Sequence of chain 2.D:
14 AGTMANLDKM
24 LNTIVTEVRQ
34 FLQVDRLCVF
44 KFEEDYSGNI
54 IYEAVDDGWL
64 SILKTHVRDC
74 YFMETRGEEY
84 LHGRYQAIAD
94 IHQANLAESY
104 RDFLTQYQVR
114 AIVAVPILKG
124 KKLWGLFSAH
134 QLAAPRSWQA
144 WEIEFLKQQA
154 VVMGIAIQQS

This small molecule binds to this protein.
Small molecule (SMILES): C=CC1=C(C)/C(=C/c2[nH]c(/C=C3\N=C(/C=C4\NC(=O)C(C)=C4C=C)C(C)=C3CCC(=O)O)c(CCC(=O)O)c2C)NC1=O

Binding-site contacts:
Ligand atom CAA contacts residue GLN89 of chain 2.D at 3.4 Å.
Ligand atom O2D contacts residue LEU99 of chain 2.D at 3.4 Å.
Ligand atom O2D contacts residue ALA100 of chain 2.D at 2.8 Å (h-bond).
Ligand atom CBB contacts residue ILE53 of chain 2.D at 3.6 Å (hydrophobic).
Ligand atom ND contacts residue ASP72 of chain 2.D at 2.8 Å (salt-bridge).
Ligand atom C4A contacts residue ASP72 of chain 2.D at 3.6 Å.
Ligand atom NA contacts residue TYR103 of chain 2.D at 3.2 Å.
Ligand atom C3A contacts residue PHE75 of chain 2.D at 3.7 Å (hydrophobic).
Ligand atom NA contacts residue ASP72 of chain 2.D at 2.7 Å (salt-bridge).
Ligand atom NB contacts residue TYR103 of chain 2.D at 3.4 Å (h-bond).
Ligand atom CBD contacts residue ALA100 of chain 2.D at 3.6 Å (hydrophobic).
Ligand atom O1A contacts residue TYR83 of chain 2.D at 2.6 Å (h-bond).
Ligand atom C3D contacts residue TYR74 of chain 2.D at 3.6 Å (hydrophobic).
Ligand atom CBA contacts residue TYR74 of chain 2.D at 3.6 Å (hydrophobic).
Ligand atom C4A contacts residue TYR103 of chain 2.D at 3.3 Å (hydrophobic).
Ligand atom CAC contacts residue SER102 of chain 2.D at 3.6 Å.
Ligand atom CBA contacts residue TYR83 of chain 2.D at 3.4 Å (hydrophobic).
Ligand atom CAC contacts residue CYS73 of chain 2.D at 2.8 Å (hydrophobic).
Ligand atom C3A contacts residue TYR103 of chain 2.D at 3.2 Å (hydrophobic).
Ligand atom CHD contacts residue CYS73 of chain 2.D at 3.5 Å (hydrophobic).
Ligand atom OB contacts residue SER131 of chain 2.D at 3.0 Å (h-bond).
Ligand atom C1C contacts residue ASP72 of chain 2.D at 3.6 Å.
Ligand atom CHB contacts residue ASP72 of chain 2.D at 3.6 Å.
Ligand atom NC contacts residue ASP72 of chain 2.D at 2.8 Å (salt-bridge).
Ligand atom O2A contacts residue ARG87 of chain 2.D at 2.9 Å (salt-bridge).
Ligand atom CGA contacts residue TYR83 of chain 2.D at 3.4 Å (hydrophobic).
Ligand atom O1A contacts residue ARG87 of chain 2.D at 3.0 Å (salt-bridge).
Ligand atom C3C contacts residue CYS73 of chain 2.D at 3.4 Å (hydrophobic).
Ligand atom C2A contacts residue TYR103 of chain 2.D at 3.6 Å (hydrophobic).
Ligand atom OB contacts residue ILE115 of chain 2.D at 3.4 Å.
Ligand atom C4D contacts residue TYR74 of chain 2.D at 3.5 Å (hydrophobic).
Ligand atom CMA contacts residue TYR103 of chain 2.D at 3.5 Å (hydrophobic).
Ligand atom CMC contacts residue ARG71 of chain 2.D at 3.4 Å.
Ligand atom OB contacts residue HIS133 of chain 2.D at 3.1 Å (h-bond).
Ligand atom CGA contacts residue ARG87 of chain 2.D at 3.4 Å.
Ligand atom C4A contacts residue PHE75 of chain 2.D at 3.5 Å (hydrophobic).
Ligand atom C1A contacts residue TYR103 of chain 2.D at 3.6 Å (hydrophobic).
Ligand atom CBC contacts residue CYS73 of chain 2.D at 1.8 Å (hydrophobic).
Ligand atom ND contacts residue TYR103 of chain 2.D at 3.5 Å.
Ligand atom CHD contacts residue SER102 of chain 2.D at 3.5 Å.